Sequence of chain 1.A:
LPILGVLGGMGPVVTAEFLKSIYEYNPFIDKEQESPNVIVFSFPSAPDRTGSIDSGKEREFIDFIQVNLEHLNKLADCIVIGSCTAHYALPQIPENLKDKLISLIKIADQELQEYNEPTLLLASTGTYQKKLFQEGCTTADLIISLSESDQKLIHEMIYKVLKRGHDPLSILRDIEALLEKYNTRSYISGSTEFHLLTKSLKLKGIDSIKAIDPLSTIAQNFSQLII

Binding-site contacts:
Ligand atom OD1 contacts residue SER96 of chain 1.A at 2.5 Å (h-bond).
Ligand atom OXT contacts residue GLY203 of chain 1.A at 3.8 Å.
Ligand atom OD2 contacts residue ARG62 of chain 1.A at 2.7 Å (salt-bridge).
Ligand atom OXT contacts residue CYS97 of chain 1.A at 3.9 Å.
Ligand atom CG contacts residue ARG62 of chain 1.A at 3.4 Å.
Ligand atom C contacts residue CYS97 of chain 1.A at 3.6 Å (hydrophobic).
Ligand atom OD2 contacts residue LYS176 of chain 1.A at 2.8 Å (salt-bridge).
Ligand atom C contacts residue SER204 of chain 1.A at 3.7 Å.
Ligand atom N contacts residue MET23 of chain 1.A at 2.8 Å (h-bond).
Ligand atom OD1 contacts residue MET23 of chain 1.A at 3.6 Å (h-bond).
Ligand atom C contacts residue THR205 of chain 1.A at 3.6 Å.
Ligand atom OXT contacts residue SER204 of chain 1.A at 3.7 Å.
Ligand atom CG contacts residue MET23 of chain 1.A at 3.6 Å (hydrophobic).
Ligand atom N contacts residue GLY24 of chain 1.A at 4.0 Å.
Ligand atom CA contacts residue MET23 of chain 1.A at 4.1 Å (hydrophobic).
Ligand atom CB contacts residue GLU206 of chain 1.A at 3.9 Å.
Ligand atom OXT contacts residue THR140 of chain 1.A at 3.7 Å.
Ligand atom OD1 contacts residue ARG62 of chain 1.A at 3.1 Å (salt-bridge).
Ligand atom CB contacts residue LYS176 of chain 1.A at 4.0 Å.
Ligand atom O contacts residue SER204 of chain 1.A at 3.8 Å.
Ligand atom OXT contacts residue SER137 of chain 1.A at 4.1 Å.
Ligand atom CA contacts residue THR205 of chain 1.A at 3.9 Å.
Ligand atom O contacts residue SER96 of chain 1.A at 3.2 Å.
Ligand atom O contacts residue THR205 of chain 1.A at 3.2 Å (h-bond).
Ligand atom OXT contacts residue SER96 of chain 1.A at 4.0 Å.
Ligand atom OD2 contacts residue MET23 of chain 1.A at 3.6 Å.
Ligand atom C contacts residue THR98 of chain 1.A at 3.5 Å.
Ligand atom N contacts residue LYS176 of chain 1.A at 4.2 Å.
Ligand atom CA contacts residue GLU206 of chain 1.A at 3.1 Å.
Ligand atom CG contacts residue LYS176 of chain 1.A at 3.7 Å.
Ligand atom N contacts residue SER204 of chain 1.A at 4.0 Å.
Ligand atom CG contacts residue SER96 of chain 1.A at 3.7 Å.
Ligand atom N contacts residue THR205 of chain 1.A at 2.8 Å (h-bond).
Ligand atom O contacts residue CYS97 of chain 1.A at 2.6 Å (h-bond).
Ligand atom O contacts residue THR98 of chain 1.A at 3.6 Å.
Ligand atom CB contacts residue THR98 of chain 1.A at 4.0 Å.
Ligand atom CA contacts residue SER204 of chain 1.A at 3.4 Å.
Ligand atom C contacts residue SER96 of chain 1.A at 3.6 Å.
Ligand atom N contacts residue GLU206 of chain 1.A at 2.6 Å (salt-bridge).
Ligand atom OXT contacts residue THR98 of chain 1.A at 2.5 Å (h-bond).

The small molecule below binds the protein below.
Small molecule (SMILES): N[C@@H](CC(=O)O)C(=O)O

Sequence of chain 2.A:
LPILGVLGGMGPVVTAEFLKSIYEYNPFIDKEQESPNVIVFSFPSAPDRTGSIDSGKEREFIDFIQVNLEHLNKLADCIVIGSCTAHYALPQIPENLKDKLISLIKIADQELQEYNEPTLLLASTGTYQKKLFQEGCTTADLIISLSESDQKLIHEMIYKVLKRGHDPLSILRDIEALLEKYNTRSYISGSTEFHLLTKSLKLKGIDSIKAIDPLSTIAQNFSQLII